Sequence of chain 1.B:
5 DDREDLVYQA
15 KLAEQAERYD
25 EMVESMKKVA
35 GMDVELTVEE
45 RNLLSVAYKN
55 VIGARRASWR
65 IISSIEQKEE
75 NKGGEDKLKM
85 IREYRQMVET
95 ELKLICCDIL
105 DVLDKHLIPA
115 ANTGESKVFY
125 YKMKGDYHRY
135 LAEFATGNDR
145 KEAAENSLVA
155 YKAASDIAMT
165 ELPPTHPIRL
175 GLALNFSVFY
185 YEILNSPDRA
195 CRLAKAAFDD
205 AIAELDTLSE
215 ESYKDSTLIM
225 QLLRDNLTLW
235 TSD

Binding-site contacts:
Ligand atom N contacts residue ASN179 of chain 1.B at 2.9 Å (h-bond).
Ligand atom O1P contacts residue ASN179 of chain 1.B at 3.7 Å.
Ligand atom N contacts residue ASN230 of chain 1.B at 3.4 Å (h-bond).
Ligand atom C contacts residue LEU233 of chain 1.B at 3.5 Å (hydrophobic).
Ligand atom O3P contacts residue TYR134 of chain 1.B at 3.8 Å.
Ligand atom C contacts residue LEU178 of chain 1.B at 3.8 Å (hydrophobic).
Ligand atom P contacts residue LYS53 of chain 1.B at 3.8 Å.
Ligand atom P contacts residue ARG133 of chain 1.B at 3.8 Å.
Ligand atom CD1 contacts residue GLY175 of chain 1.B at 3.7 Å.
Ligand atom O contacts residue LEU233 of chain 1.B at 3.6 Å.
Ligand atom CD contacts residue LEU226 of chain 1.B at 3.7 Å (hydrophobic).
Ligand atom CG2 contacts residue ASN230 of chain 1.B at 3.5 Å.
Ligand atom O3P contacts residue ARG60 of chain 1.B at 2.8 Å (salt-bridge).
Ligand atom P contacts residue TYR134 of chain 1.B at 3.6 Å.
Ligand atom O contacts residue VAL182 of chain 1.B at 3.8 Å.
Ligand atom N contacts residue LEU233 of chain 1.B at 3.5 Å.
Ligand atom O2P contacts residue TYR134 of chain 1.B at 3.8 Å.
Ligand atom NE2 contacts residue LEU226 of chain 1.B at 3.3 Å.
Ligand atom CA contacts residue LEU178 of chain 1.B at 3.6 Å (hydrophobic).
Ligand atom O1P contacts residue ARG133 of chain 1.B at 2.9 Å (salt-bridge).
Ligand atom O2P contacts residue ARG133 of chain 1.B at 2.8 Å (salt-bridge).
Ligand atom CD contacts residue LEU226 of chain 1.B at 3.6 Å (hydrophobic).
Ligand atom O1P contacts residue LYS53 of chain 1.B at 3.6 Å (salt-bridge).
Ligand atom O3P contacts residue LYS53 of chain 1.B at 2.9 Å (salt-bridge).
Ligand atom CD1 contacts residue ILE223 of chain 1.B at 3.8 Å (hydrophobic).
Ligand atom C contacts residue ASN179 of chain 1.B at 3.8 Å.
Ligand atom CA contacts residue ASN179 of chain 1.B at 3.8 Å.
Ligand atom O contacts residue LYS53 of chain 1.B at 3.9 Å.
Ligand atom O contacts residue ASN230 of chain 1.B at 3.1 Å (h-bond).
Ligand atom OG1 contacts residue TRP234 of chain 1.B at 3.1 Å (h-bond).
Ligand atom NE2 contacts residue ASP229 of chain 1.B at 3.8 Å.
Ligand atom CA contacts residue ASN230 of chain 1.B at 3.9 Å.
Ligand atom N contacts residue LEU178 of chain 1.B at 3.5 Å.
Ligand atom P contacts residue ARG60 of chain 1.B at 3.8 Å.
Ligand atom CB contacts residue ASN179 of chain 1.B at 3.4 Å.
Ligand atom OG1 contacts residue VAL50 of chain 1.B at 3.5 Å.
Ligand atom O1P contacts residue TYR134 of chain 1.B at 2.7 Å (h-bond).
Ligand atom CB contacts residue ASN179 of chain 1.B at 3.4 Å.
Ligand atom CA contacts residue ASN179 of chain 1.B at 3.7 Å.
Ligand atom O2P contacts residue ARG60 of chain 1.B at 2.9 Å (salt-bridge).

This protein binds this small molecule.
Small molecule (SMILES): CC(C)C[C@H](NC(=O)[C@H](COP(=O)(O)O)NC(=O)[C@H](CCC(N)=O)NC(=O)[C@@H](NC(=O)[C@H](C)N)[C@@H](C)O)C(=O)N1CCC[C@H]1C(=O)N[C@H](C=O)[C@@H](C)O